A protein and the small-molecule ligand that binds it are described below.
Small molecule (SMILES): CC(=O)N[C@@H]1[C@@H](O)[C@H](O)[C@@H](CO)O[C@H]1O

Sequence of chain 1.B:
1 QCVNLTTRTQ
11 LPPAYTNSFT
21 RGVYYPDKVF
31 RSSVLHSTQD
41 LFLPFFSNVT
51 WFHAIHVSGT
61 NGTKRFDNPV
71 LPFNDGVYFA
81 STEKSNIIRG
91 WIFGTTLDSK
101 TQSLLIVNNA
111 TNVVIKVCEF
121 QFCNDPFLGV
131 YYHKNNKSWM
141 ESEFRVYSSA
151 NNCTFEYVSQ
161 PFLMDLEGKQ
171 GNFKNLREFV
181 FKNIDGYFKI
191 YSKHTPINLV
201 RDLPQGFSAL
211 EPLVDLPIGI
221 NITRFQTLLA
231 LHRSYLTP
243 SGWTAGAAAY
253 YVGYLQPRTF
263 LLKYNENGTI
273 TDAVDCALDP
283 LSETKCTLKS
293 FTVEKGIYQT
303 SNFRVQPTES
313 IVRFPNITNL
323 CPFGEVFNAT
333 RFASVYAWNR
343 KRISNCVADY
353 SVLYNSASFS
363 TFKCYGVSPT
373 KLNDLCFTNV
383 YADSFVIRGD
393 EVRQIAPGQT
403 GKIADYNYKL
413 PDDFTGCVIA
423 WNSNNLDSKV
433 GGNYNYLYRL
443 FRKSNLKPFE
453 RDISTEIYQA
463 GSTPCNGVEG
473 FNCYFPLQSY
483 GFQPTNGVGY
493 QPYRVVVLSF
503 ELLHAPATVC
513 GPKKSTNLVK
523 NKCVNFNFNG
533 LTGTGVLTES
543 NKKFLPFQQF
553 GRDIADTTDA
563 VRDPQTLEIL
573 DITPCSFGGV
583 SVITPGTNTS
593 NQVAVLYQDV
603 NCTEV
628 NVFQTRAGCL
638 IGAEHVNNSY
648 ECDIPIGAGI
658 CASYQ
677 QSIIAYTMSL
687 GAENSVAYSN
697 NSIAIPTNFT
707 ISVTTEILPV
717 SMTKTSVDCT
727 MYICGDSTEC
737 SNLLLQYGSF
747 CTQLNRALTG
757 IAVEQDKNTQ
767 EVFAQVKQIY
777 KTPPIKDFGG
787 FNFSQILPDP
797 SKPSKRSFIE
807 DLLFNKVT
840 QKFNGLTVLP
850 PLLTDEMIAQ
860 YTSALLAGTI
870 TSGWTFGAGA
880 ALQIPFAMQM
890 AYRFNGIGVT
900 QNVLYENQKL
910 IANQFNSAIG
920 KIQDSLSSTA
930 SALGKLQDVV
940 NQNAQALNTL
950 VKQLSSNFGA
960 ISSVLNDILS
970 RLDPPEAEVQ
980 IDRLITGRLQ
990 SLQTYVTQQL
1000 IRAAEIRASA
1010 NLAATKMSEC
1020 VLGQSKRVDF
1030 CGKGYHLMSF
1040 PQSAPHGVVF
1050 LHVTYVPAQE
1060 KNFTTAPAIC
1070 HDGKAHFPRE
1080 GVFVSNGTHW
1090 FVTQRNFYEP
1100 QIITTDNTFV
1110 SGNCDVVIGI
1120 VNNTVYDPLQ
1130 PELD

Binding-site contacts:
Ligand atom C2 contacts residue ASN48 of chain 1.B at 2.5 Å.
Ligand atom C5 contacts residue TYR15 of chain 1.B at 4.0 Å (hydrophobic).
Ligand atom C3 contacts residue ASN48 of chain 1.B at 3.8 Å.
Ligand atom C7 contacts residue ASN48 of chain 1.B at 3.6 Å.
Ligand atom O5 contacts residue ASN48 of chain 1.B at 2.5 Å (h-bond).
Ligand atom O7 contacts residue SER47 of chain 1.B at 4.3 Å.
Ligand atom O7 contacts residue ASN48 of chain 1.B at 3.5 Å (h-bond).
Ligand atom O5 contacts residue TYR15 of chain 1.B at 3.2 Å.
Ligand atom N2 contacts residue ASN48 of chain 1.B at 2.9 Å (h-bond).
Ligand atom C5 contacts residue ASN48 of chain 1.B at 3.7 Å.
Ligand atom C1 contacts residue ASN48 of chain 1.B at 1.4 Å.
Ligand atom O7 contacts residue PHE46 of chain 1.B at 3.8 Å.
Ligand atom C7 contacts residue PHE46 of chain 1.B at 4.0 Å (hydrophobic).
Ligand atom C1 contacts residue TYR15 of chain 1.B at 4.3 Å (hydrophobic).
Ligand atom C6 contacts residue TYR15 of chain 1.B at 3.5 Å (hydrophobic).
Ligand atom C8 contacts residue PHE46 of chain 1.B at 3.5 Å (hydrophobic).
Ligand atom C4 contacts residue ASN48 of chain 1.B at 4.3 Å.